Binding-site contacts:
Ligand atom O3 contacts residue PRO281 of chain 1.A at 4.0 Å.
Ligand atom C5 contacts residue LEU249 of chain 1.A at 4.5 Å (hydrophobic).
Ligand atom C3 contacts residue ASN245 of chain 1.A at 3.1 Å.
Ligand atom O5 contacts residue ASN241 of chain 1.A at 2.4 Å (h-bond).
Ligand atom O4 contacts residue PHE278 of chain 1.A at 3.9 Å.
Ligand atom C5 contacts residue ASN241 of chain 1.A at 3.8 Å.
Ligand atom O5 contacts residue LYS248 of chain 1.A at 3.8 Å.
Ligand atom C3 contacts residue ASN241 of chain 1.A at 3.8 Å.
Ligand atom C6 contacts residue ASN245 of chain 1.A at 3.5 Å.
Ligand atom C6 contacts residue LYS248 of chain 1.A at 3.8 Å.
Ligand atom C4 contacts residue ASN245 of chain 1.A at 3.3 Å.
Ligand atom O5 contacts residue ASN245 of chain 1.A at 3.1 Å (h-bond).
Ligand atom C2 contacts residue ASN241 of chain 1.A at 2.5 Å.
Ligand atom C6 contacts residue ASN245 of chain 1.A at 3.7 Å.
Ligand atom C1 contacts residue ASN245 of chain 1.A at 4.0 Å.
Ligand atom N2 contacts residue ASN241 of chain 1.A at 2.9 Å (h-bond).
Ligand atom C6 contacts residue LEU249 of chain 1.A at 3.7 Å (hydrophobic).
Ligand atom O7 contacts residue ASN241 of chain 1.A at 3.9 Å.
Ligand atom C6 contacts residue LYS248 of chain 1.A at 4.1 Å.
Ligand atom C8 contacts residue TYR237 of chain 1.A at 3.1 Å (hydrophobic).
Ligand atom C2 contacts residue ASN245 of chain 1.A at 3.9 Å.
Ligand atom O3 contacts residue ASN245 of chain 1.A at 4.2 Å.
Ligand atom C1 contacts residue ASN245 of chain 1.A at 3.8 Å.
Ligand atom C5 contacts residue LYS248 of chain 1.A at 4.4 Å.
Ligand atom O7 contacts residue TYR237 of chain 1.A at 3.1 Å (h-bond).
Ligand atom C3 contacts residue PHE278 of chain 1.A at 3.7 Å (hydrophobic).
Ligand atom C7 contacts residue TYR237 of chain 1.A at 3.4 Å (hydrophobic).
Ligand atom C4 contacts residue LEU249 of chain 1.A at 4.1 Å (hydrophobic).
Ligand atom O6 contacts residue ASN245 of chain 1.A at 3.0 Å (h-bond).
Ligand atom C5 contacts residue ASN245 of chain 1.A at 3.2 Å.
Ligand atom C1 contacts residue ASN241 of chain 1.A at 1.5 Å.
Ligand atom O4 contacts residue LEU249 of chain 1.A at 3.9 Å.
Ligand atom C8 contacts residue LYS248 of chain 1.A at 4.1 Å.
Ligand atom C5 contacts residue ASN245 of chain 1.A at 4.1 Å.
Ligand atom C7 contacts residue ASN241 of chain 1.A at 3.6 Å.
Ligand atom O2 contacts residue PRO281 of chain 1.A at 3.9 Å.
Ligand atom O3 contacts residue PHE278 of chain 1.A at 3.1 Å (h-bond).
Ligand atom C4 contacts residue ASN241 of chain 1.A at 4.3 Å.
Ligand atom C4 contacts residue PHE278 of chain 1.A at 3.5 Å (hydrophobic).
Ligand atom O5 contacts residue ASN245 of chain 1.A at 3.9 Å.

This protein binds this small molecule.
Small molecule (SMILES): CC(=O)N[C@H]1[C@H](O[C@H]2[C@H](O)[C@@H](NC(C)=O)CO[C@@H]2CO[C@@H]2O[C@@H](C)[C@@H](O)[C@@H](O)[C@@H]2O)O[C@H](CO)[C@@H](O)[C@@H]1O

Sequence of chain 1.A:
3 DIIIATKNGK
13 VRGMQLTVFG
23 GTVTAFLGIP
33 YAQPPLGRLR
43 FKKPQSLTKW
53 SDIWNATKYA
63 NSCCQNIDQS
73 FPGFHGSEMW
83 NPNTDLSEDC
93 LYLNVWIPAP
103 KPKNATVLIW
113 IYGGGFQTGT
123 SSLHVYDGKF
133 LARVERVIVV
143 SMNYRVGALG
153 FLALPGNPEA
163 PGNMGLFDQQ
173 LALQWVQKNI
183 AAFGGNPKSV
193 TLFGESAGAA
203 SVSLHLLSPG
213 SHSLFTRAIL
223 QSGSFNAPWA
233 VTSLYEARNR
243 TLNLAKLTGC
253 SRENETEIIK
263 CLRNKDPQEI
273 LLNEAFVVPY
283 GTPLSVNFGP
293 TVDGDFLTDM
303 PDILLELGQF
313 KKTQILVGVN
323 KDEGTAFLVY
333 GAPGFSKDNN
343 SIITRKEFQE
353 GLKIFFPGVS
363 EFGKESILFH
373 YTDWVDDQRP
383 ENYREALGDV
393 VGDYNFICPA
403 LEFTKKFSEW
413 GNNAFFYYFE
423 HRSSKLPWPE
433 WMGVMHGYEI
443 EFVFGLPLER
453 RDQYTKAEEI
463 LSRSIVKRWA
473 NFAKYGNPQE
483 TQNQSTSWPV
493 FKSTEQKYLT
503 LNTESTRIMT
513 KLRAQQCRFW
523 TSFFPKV